Sequence of chain 1.B:
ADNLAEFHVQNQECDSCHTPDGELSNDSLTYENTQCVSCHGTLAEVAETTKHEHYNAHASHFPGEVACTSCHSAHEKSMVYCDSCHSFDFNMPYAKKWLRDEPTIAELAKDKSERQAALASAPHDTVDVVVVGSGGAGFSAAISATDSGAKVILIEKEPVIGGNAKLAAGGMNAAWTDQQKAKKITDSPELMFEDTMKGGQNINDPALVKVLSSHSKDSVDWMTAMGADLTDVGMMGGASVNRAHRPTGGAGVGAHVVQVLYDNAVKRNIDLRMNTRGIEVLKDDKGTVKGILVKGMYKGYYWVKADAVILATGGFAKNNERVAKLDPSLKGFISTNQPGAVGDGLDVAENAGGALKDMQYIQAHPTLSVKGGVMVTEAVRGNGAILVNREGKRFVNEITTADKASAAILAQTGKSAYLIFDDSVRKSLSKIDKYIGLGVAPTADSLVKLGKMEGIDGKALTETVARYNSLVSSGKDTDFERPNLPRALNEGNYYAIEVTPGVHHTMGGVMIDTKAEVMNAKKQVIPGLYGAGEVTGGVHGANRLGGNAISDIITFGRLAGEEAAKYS

Binding-site contacts:
Ligand atom O7 contacts residue GLY546 of chain 1.B at 3.2 Å.
Ligand atom C6 contacts residue HIS504 of chain 1.B at 4.0 Å.
Ligand atom O7 contacts residue LEU545 of chain 1.B at 4.0 Å.
Ligand atom O7 contacts residue GLY547 of chain 1.B at 2.8 Å (h-bond).
Ligand atom C5 contacts residue GLY546 of chain 1.B at 4.0 Å.
Ligand atom OXT contacts residue FAD1 of chain 1.O at 3.5 Å (h-bond).
Ligand atom OXT contacts residue GLU378 of chain 1.B at 3.8 Å.
Ligand atom O7 contacts residue FAD1 of chain 1.O at 2.6 Å.
Ligand atom OXT contacts residue MET236 of chain 1.B at 3.7 Å.
Ligand atom OXT contacts residue ALA169 of chain 1.B at 4.2 Å.
Ligand atom C contacts residue FAD1 of chain 1.O at 3.9 Å.
Ligand atom C5 contacts residue GLY547 of chain 1.B at 4.0 Å.
Ligand atom C4 contacts residue MET375 of chain 1.B at 3.8 Å (hydrophobic).
Ligand atom OXT contacts residue MET375 of chain 1.B at 3.4 Å.
Ligand atom C5 contacts residue FAD1 of chain 1.O at 3.2 Å.
Ligand atom C4 contacts residue FAD1 of chain 1.O at 3.4 Å.
Ligand atom C6 contacts residue FAD1 of chain 1.O at 3.0 Å.
Ligand atom O contacts residue MET375 of chain 1.B at 3.6 Å.
Ligand atom C contacts residue HIS365 of chain 1.B at 3.7 Å.
Ligand atom C contacts residue GLU378 of chain 1.B at 3.7 Å.
Ligand atom O8 contacts residue ARG544 of chain 1.B at 2.5 Å (salt-bridge).
Ligand atom C6 contacts residue GLY546 of chain 1.B at 3.8 Å.
Ligand atom O contacts residue THR377 of chain 1.B at 3.3 Å.
Ligand atom O8 contacts residue FAD1 of chain 1.O at 3.1 Å.
Ligand atom O7 contacts residue ARG544 of chain 1.B at 2.5 Å (salt-bridge).
Ligand atom C6 contacts residue GLY547 of chain 1.B at 3.8 Å.
Ligand atom C contacts residue THR377 of chain 1.B at 3.5 Å.
Ligand atom O contacts residue GLU378 of chain 1.B at 2.7 Å (salt-bridge).
Ligand atom C contacts residue GLY170 of chain 1.B at 4.2 Å.
Ligand atom OXT contacts residue GLY170 of chain 1.B at 3.0 Å (h-bond).
Ligand atom C4 contacts residue HIS365 of chain 1.B at 4.0 Å.
Ligand atom C contacts residue MET375 of chain 1.B at 3.4 Å (hydrophobic).
Ligand atom C contacts residue MET236 of chain 1.B at 3.8 Å (hydrophobic).
Ligand atom OXT contacts residue THR377 of chain 1.B at 2.6 Å (h-bond).
Ligand atom C5 contacts residue MET236 of chain 1.B at 3.7 Å (hydrophobic).
Ligand atom O8 contacts residue HIS504 of chain 1.B at 2.9 Å (h-bond).
Ligand atom C4 contacts residue HIS504 of chain 1.B at 4.0 Å.
Ligand atom C4 contacts residue MET236 of chain 1.B at 4.2 Å (hydrophobic).
Ligand atom C6 contacts residue ARG544 of chain 1.B at 3.1 Å.
Ligand atom O contacts residue HIS365 of chain 1.B at 2.6 Å (h-bond).

This protein binds this small molecule.
Small molecule (SMILES): O=C(O)/C=C/C(=O)O